Sequence of chain 1.E:
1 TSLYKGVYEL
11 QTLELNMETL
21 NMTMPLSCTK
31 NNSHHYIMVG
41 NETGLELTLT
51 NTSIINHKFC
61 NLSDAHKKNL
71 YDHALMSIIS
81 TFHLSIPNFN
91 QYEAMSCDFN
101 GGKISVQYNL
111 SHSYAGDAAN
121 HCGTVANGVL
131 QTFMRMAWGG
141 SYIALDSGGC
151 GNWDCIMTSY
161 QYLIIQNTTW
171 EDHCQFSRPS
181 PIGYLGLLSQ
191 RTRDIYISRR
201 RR

Sequence of chain 1.F:
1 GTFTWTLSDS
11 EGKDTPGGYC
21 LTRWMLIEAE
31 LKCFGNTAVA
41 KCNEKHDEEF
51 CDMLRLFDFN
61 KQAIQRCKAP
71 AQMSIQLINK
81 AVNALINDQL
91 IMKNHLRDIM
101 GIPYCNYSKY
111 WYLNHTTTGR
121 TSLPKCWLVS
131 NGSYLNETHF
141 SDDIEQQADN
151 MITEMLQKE

A protein and the small-molecule ligand that binds it are described below.
Small molecule (SMILES): CC(=O)N[C@H]1[C@H](O[C@H]2[C@H](O)[C@@H](NC(C)=O)CO[C@@H]2CO)O[C@H](CO)[C@@H](O[C@@H]2O[C@H](CO)[C@@H](O)[C@H](O)[C@@H]2O)[C@@H]1O

Binding-site contacts:
Ligand atom C2 contacts residue THR121 of chain 1.F at 4.3 Å.
Ligand atom C8 contacts residue LYS32 of chain 1.F at 3.8 Å.
Ligand atom O7 contacts residue TYR112 of chain 1.F at 2.9 Å (h-bond).
Ligand atom O7 contacts residue GLN11 of chain 1.E at 3.8 Å.
Ligand atom C1 contacts residue ASN114 of chain 1.F at 1.4 Å.
Ligand atom C5 contacts residue GLY119 of chain 1.F at 4.2 Å.
Ligand atom N2 contacts residue THR121 of chain 1.F at 3.4 Å.
Ligand atom O5 contacts residue HIS115 of chain 1.F at 4.3 Å.
Ligand atom C7 contacts residue THR121 of chain 1.F at 4.2 Å.
Ligand atom N2 contacts residue ASN114 of chain 1.F at 2.9 Å (h-bond).
Ligand atom C7 contacts residue ASN114 of chain 1.F at 3.8 Å.
Ligand atom O5 contacts residue GLY119 of chain 1.F at 4.3 Å.
Ligand atom C6 contacts residue GLY119 of chain 1.F at 4.4 Å.
Ligand atom C8 contacts residue PHE34 of chain 1.F at 4.4 Å (hydrophobic).
Ligand atom C7 contacts residue TYR112 of chain 1.F at 2.9 Å (hydrophobic).
Ligand atom C3 contacts residue ASN114 of chain 1.F at 3.8 Å.
Ligand atom C1 contacts residue GLY119 of chain 1.F at 3.9 Å.
Ligand atom C7 contacts residue LYS32 of chain 1.F at 3.8 Å.
Ligand atom C2 contacts residue TYR112 of chain 1.F at 4.5 Å (hydrophobic).
Ligand atom C1 contacts residue THR121 of chain 1.F at 3.9 Å.
Ligand atom C7 contacts residue GLN11 of chain 1.E at 4.4 Å.
Ligand atom C8 contacts residue CYS33 of chain 1.F at 4.3 Å (hydrophobic).
Ligand atom O5 contacts residue ASN114 of chain 1.F at 2.4 Å (h-bond).
Ligand atom C2 contacts residue ASN114 of chain 1.F at 2.5 Å.
Ligand atom C5 contacts residue ASN114 of chain 1.F at 3.6 Å.
Ligand atom C8 contacts residue THR121 of chain 1.F at 4.0 Å.
Ligand atom N2 contacts residue TYR112 of chain 1.F at 3.7 Å.
Ligand atom O7 contacts residue LYS32 of chain 1.F at 3.4 Å.
Ligand atom C4 contacts residue ASN114 of chain 1.F at 4.2 Å.
Ligand atom O7 contacts residue ASN114 of chain 1.F at 4.2 Å.
Ligand atom C8 contacts residue TYR112 of chain 1.F at 3.0 Å (hydrophobic).